Binding-site contacts:
Ligand atom C23 contacts residue ASP59 of chain 1.A at 3.2 Å.
Ligand atom C19 contacts residue LYS63 of chain 1.A at 3.7 Å.
Ligand atom C23 contacts residue LYS63 of chain 1.A at 4.0 Å.
Ligand atom O7 contacts residue ARG88 of chain 1.A at 2.8 Å (salt-bridge).
Ligand atom O contacts residue LYS63 of chain 1.A at 3.3 Å.
Ligand atom C21 contacts residue LYS63 of chain 1.A at 2.9 Å.
Ligand atom O1 contacts residue ASP59 of chain 1.A at 3.3 Å (salt-bridge).
Ligand atom O6 contacts residue ARG88 of chain 1.A at 2.7 Å (salt-bridge).
Ligand atom C37 contacts residue ARG88 of chain 1.A at 4.0 Å.
Ligand atom O1 contacts residue LYS63 of chain 1.A at 4.2 Å.
Ligand atom C20 contacts residue LYS63 of chain 1.A at 2.5 Å.
Ligand atom C36 contacts residue ARG88 of chain 1.A at 4.4 Å.
Ligand atom O2 contacts residue ALA61 of chain 1.A at 4.1 Å.
Ligand atom N contacts residue ARG88 of chain 1.A at 3.5 Å (salt-bridge).
Ligand atom C30 contacts residue ARG88 of chain 1.A at 3.6 Å.
Ligand atom C39 contacts residue ARG88 of chain 1.A at 4.4 Å.
Ligand atom N2 contacts residue ARG88 of chain 1.A at 4.2 Å.
Ligand atom C24 contacts residue LYS63 of chain 1.A at 4.1 Å.
Ligand atom C38 contacts residue ARG88 of chain 1.A at 4.4 Å.
Ligand atom O contacts residue ALA61 of chain 1.A at 4.1 Å.
Ligand atom C40 contacts residue ARG88 of chain 1.A at 4.3 Å.
Ligand atom O3 contacts residue ALA61 of chain 1.A at 3.7 Å.
Ligand atom C35 contacts residue ARG88 of chain 1.A at 3.6 Å.
Ligand atom C22 contacts residue LYS63 of chain 1.A at 4.2 Å.
Ligand atom C24 contacts residue ALA61 of chain 1.A at 4.0 Å (hydrophobic).
Ligand atom O contacts residue ASP59 of chain 1.A at 2.4 Å (salt-bridge).
Ligand atom C16 contacts residue LYS63 of chain 1.A at 4.2 Å.
Ligand atom O2 contacts residue LYS63 of chain 1.A at 3.2 Å.
Ligand atom C27 contacts residue ARG88 of chain 1.A at 4.5 Å.
Ligand atom C25 contacts residue ARG88 of chain 1.A at 3.6 Å.
Ligand atom C26 contacts residue ARG88 of chain 1.A at 3.9 Å.

This small molecule binds to this protein.
Small molecule (SMILES): NC(=O)CC1NC(=O)C2(CCCCC2)NC(=O)[C@@H](CC(=O)O)[C@@H](c2ccc(C(C(=O)O)C(=O)O)cc2)/C=C/C[C@@H](Cc2cccc3ccccc23)CNC1=O

Sequence of chain 1.A:
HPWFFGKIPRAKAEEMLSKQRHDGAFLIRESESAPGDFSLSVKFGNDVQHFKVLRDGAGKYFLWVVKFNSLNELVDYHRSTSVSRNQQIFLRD